The protein below binds the small molecule below.
Small molecule (SMILES): CC(=O)N[C@H]1[C@H](O[C@H]2[C@H](O)[C@@H](NC(C)=O)CO[C@@H]2CO)O[C@H](CO)[C@@H](O[C@@H]2O[C@H](CO[C@H]3O[C@H](CO)[C@@H](O)[C@H](O)[C@@H]3O)[C@@H](O)[C@H](O[C@H]3O[C@H](CO)[C@@H](O)[C@H](O)[C@@H]3O)[C@@H]2O)[C@@H]1O

Binding-site contacts:
Ligand atom C4 contacts residue ASN444 of chain 1.A at 3.6 Å.
Ligand atom C1 contacts residue ASP230 of chain 1.A at 3.6 Å.
Ligand atom N2 contacts residue SER232 of chain 1.A at 4.0 Å.
Ligand atom O5 contacts residue ASN271 of chain 1.A at 2.3 Å (h-bond).
Ligand atom C8 contacts residue TYR446 of chain 1.A at 3.8 Å (hydrophobic).
Ligand atom O7 contacts residue PHE445 of chain 1.A at 3.1 Å (h-bond).
Ligand atom C6 contacts residue SER443 of chain 1.A at 3.8 Å.
Ligand atom O6 contacts residue ASP295 of chain 1.A at 3.7 Å.
Ligand atom O7 contacts residue ASN271 of chain 1.A at 3.7 Å.
Ligand atom C7 contacts residue PHE445 of chain 1.A at 4.0 Å (hydrophobic).
Ligand atom O5 contacts residue ASP295 of chain 1.A at 4.0 Å.
Ligand atom C7 contacts residue SER232 of chain 1.A at 4.0 Å.
Ligand atom O4 contacts residue PHE206 of chain 1.A at 3.6 Å.
Ligand atom C1 contacts residue ASN271 of chain 1.A at 1.4 Å.
Ligand atom C7 contacts residue ASN444 of chain 1.A at 4.0 Å.
Ligand atom C3 contacts residue PHE206 of chain 1.A at 4.0 Å (hydrophobic).
Ligand atom C2 contacts residue ASN271 of chain 1.A at 2.4 Å.
Ligand atom O5 contacts residue ASN444 of chain 1.A at 3.9 Å.
Ligand atom O7 contacts residue ASN444 of chain 1.A at 2.9 Å (h-bond).
Ligand atom C5 contacts residue ASN271 of chain 1.A at 3.6 Å.
Ligand atom O7 contacts residue TYR446 of chain 1.A at 3.5 Å.
Ligand atom O7 contacts residue LYS204 of chain 1.A at 3.3 Å (salt-bridge).
Ligand atom C7 contacts residue ASN271 of chain 1.A at 3.6 Å.
Ligand atom N2 contacts residue ASP230 of chain 1.A at 3.1 Å (salt-bridge).
Ligand atom C8 contacts residue SER208 of chain 1.A at 3.3 Å.
Ligand atom C8 contacts residue SER232 of chain 1.A at 3.6 Å.
Ligand atom O7 contacts residue LEU228 of chain 1.A at 3.5 Å.
Ligand atom C7 contacts residue TYR446 of chain 1.A at 3.8 Å (hydrophobic).
Ligand atom N2 contacts residue ASN271 of chain 1.A at 2.9 Å (h-bond).
Ligand atom C8 contacts residue TYR269 of chain 1.A at 3.7 Å (hydrophobic).
Ligand atom C2 contacts residue ASN444 of chain 1.A at 3.8 Å.
Ligand atom O6 contacts residue TYR269 of chain 1.A at 3.6 Å.
Ligand atom O7 contacts residue PHE206 of chain 1.A at 4.0 Å.
Ligand atom C6 contacts residue HIS442 of chain 1.A at 3.4 Å.
Ligand atom O3 contacts residue ASN444 of chain 1.A at 3.9 Å.
Ligand atom O6 contacts residue HIS442 of chain 1.A at 3.8 Å.
Ligand atom C2 contacts residue ASP230 of chain 1.A at 3.8 Å.
Ligand atom C7 contacts residue LEU228 of chain 1.A at 3.5 Å (hydrophobic).
Ligand atom C8 contacts residue LEU228 of chain 1.A at 3.8 Å (hydrophobic).
Ligand atom C3 contacts residue ASN271 of chain 1.A at 3.8 Å.

Sequence of chain 1.A:
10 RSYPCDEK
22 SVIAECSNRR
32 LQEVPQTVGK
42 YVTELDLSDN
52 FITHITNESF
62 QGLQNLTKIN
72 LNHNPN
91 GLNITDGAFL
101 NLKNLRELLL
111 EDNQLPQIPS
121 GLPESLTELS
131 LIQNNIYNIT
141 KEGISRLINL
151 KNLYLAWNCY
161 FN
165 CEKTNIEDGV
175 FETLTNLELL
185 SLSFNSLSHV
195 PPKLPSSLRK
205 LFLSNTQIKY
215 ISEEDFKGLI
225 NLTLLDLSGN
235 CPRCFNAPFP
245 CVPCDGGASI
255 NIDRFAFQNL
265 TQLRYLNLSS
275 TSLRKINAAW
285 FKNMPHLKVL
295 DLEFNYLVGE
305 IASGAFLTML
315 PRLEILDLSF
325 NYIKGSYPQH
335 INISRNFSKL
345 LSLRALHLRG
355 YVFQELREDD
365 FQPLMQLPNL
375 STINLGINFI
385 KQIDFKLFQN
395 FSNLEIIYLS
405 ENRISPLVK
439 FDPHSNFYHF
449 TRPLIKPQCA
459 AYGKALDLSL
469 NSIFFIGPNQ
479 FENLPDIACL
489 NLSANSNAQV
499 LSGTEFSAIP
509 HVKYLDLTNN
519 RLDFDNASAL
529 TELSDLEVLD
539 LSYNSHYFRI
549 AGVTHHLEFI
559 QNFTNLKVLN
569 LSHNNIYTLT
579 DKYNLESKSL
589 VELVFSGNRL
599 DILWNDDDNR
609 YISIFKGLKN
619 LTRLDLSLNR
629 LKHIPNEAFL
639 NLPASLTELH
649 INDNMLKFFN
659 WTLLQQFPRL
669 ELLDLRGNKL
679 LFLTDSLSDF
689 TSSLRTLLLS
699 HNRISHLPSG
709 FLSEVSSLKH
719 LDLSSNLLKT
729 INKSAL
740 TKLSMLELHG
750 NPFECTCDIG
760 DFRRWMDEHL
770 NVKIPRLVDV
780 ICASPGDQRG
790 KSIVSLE